Sequence of chain 1.C:
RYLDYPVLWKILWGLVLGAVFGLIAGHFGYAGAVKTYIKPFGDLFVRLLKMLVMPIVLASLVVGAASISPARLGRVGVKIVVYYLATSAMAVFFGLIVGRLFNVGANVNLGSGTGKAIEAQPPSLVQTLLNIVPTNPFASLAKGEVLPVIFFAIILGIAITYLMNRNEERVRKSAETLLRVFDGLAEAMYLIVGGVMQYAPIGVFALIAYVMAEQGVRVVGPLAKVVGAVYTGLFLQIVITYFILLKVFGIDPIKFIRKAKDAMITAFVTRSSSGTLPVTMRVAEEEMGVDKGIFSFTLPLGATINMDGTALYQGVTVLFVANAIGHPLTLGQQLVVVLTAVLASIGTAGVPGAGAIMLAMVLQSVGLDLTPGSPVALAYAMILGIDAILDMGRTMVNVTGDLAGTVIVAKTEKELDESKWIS

Binding-site contacts:
Ligand atom O2 contacts residue ASP398 of chain 1.C at 3.4 Å (salt-bridge).
Ligand atom O4 contacts residue MET314 of chain 1.C at 3.9 Å.
Ligand atom C10 contacts residue ASP398 of chain 1.C at 3.5 Å.
Ligand atom C11 contacts residue SER280 of chain 1.C at 3.6 Å.
Ligand atom N1 contacts residue THR402 of chain 1.C at 3.9 Å.
Ligand atom C8 contacts residue THR317 of chain 1.C at 3.6 Å.
Ligand atom O2 contacts residue ARG401 of chain 1.C at 3.0 Å (salt-bridge).
Ligand atom N1 contacts residue ARG278 of chain 1.C at 2.9 Å (salt-bridge).
Ligand atom C9 contacts residue THR317 of chain 1.C at 3.8 Å.
Ligand atom O1 contacts residue MET314 of chain 1.C at 3.9 Å.
Ligand atom O5 contacts residue ARG278 of chain 1.C at 3.1 Å (salt-bridge).
Ligand atom C10 contacts residue THR402 of chain 1.C at 3.1 Å.
Ligand atom O5 contacts residue SER280 of chain 1.C at 2.5 Å (h-bond).
Ligand atom O6 contacts residue SER281 of chain 1.C at 4.2 Å.
Ligand atom C11 contacts residue THR402 of chain 1.C at 3.2 Å.
Ligand atom N1 contacts residue ASP398 of chain 1.C at 3.9 Å.
Ligand atom C1 contacts residue MET314 of chain 1.C at 3.7 Å (hydrophobic).
Ligand atom O3 contacts residue ARG401 of chain 1.C at 2.4 Å (salt-bridge).
Ligand atom C1 contacts residue ALA361 of chain 1.C at 4.2 Å (hydrophobic).
Ligand atom C9 contacts residue ASP398 of chain 1.C at 3.4 Å.
Ligand atom O1 contacts residue THR317 of chain 1.C at 3.9 Å.
Ligand atom O4 contacts residue ASN405 of chain 1.C at 3.2 Å (h-bond).
Ligand atom O5 contacts residue SER279 of chain 1.C at 3.2 Å.
Ligand atom O4 contacts residue THR402 of chain 1.C at 4.1 Å.
Ligand atom O4 contacts residue SER280 of chain 1.C at 3.5 Å (h-bond).
Ligand atom C3 contacts residue ALA361 of chain 1.C at 4.3 Å (hydrophobic).
Ligand atom O6 contacts residue SER280 of chain 1.C at 4.0 Å.
Ligand atom C10 contacts residue ARG278 of chain 1.C at 3.4 Å.
Ligand atom O5 contacts residue THR402 of chain 1.C at 3.0 Å (h-bond).
Ligand atom C11 contacts residue ARG278 of chain 1.C at 3.7 Å.
Ligand atom C9 contacts residue ARG401 of chain 1.C at 3.1 Å.
Ligand atom C11 contacts residue ASN405 of chain 1.C at 3.9 Å.
Ligand atom C2 contacts residue MET314 of chain 1.C at 3.9 Å (hydrophobic).
Ligand atom C2 contacts residue ALA361 of chain 1.C at 3.5 Å (hydrophobic).
Ligand atom C8 contacts residue ASP398 of chain 1.C at 4.0 Å.
Ligand atom O3 contacts residue THR317 of chain 1.C at 3.2 Å.
Ligand atom C6 contacts residue MET314 of chain 1.C at 4.2 Å (hydrophobic).
Ligand atom C8 contacts residue ASN405 of chain 1.C at 4.2 Å.
Ligand atom C8 contacts residue THR402 of chain 1.C at 4.3 Å.
Ligand atom O3 contacts residue ASP398 of chain 1.C at 3.7 Å.

A protein and the small-molecule ligand that binds it are described below.
Small molecule (SMILES): N[C@H](C(=O)O)[C@H](OCc1ccccc1[N+](=O)[O-])C(=O)O